The protein below binds the small molecule below.
Small molecule (SMILES): Nc1nc2c(ncn2[C@@H]2O[C@H](CO[P](=O)(O)O[P](=O)(O)NP(=O)(O)O)[C@@H](O)[C@H]2O)c(=O)[nH]1

Sequence of chain 3.A:
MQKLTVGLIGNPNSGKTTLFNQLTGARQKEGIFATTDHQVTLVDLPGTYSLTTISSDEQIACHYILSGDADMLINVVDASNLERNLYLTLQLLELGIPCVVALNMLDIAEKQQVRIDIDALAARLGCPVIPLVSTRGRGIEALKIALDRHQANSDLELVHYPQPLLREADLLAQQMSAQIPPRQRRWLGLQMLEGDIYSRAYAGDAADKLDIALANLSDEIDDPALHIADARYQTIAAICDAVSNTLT

Binding-site contacts:
Ligand atom O2B contacts residue ASN13 of chain 3.A at 3.4 Å (h-bond).
Ligand atom N1 contacts residue THR151 of chain 3.A at 3.6 Å (h-bond).
Ligand atom C6 contacts residue THR151 of chain 3.A at 3.6 Å.
Ligand atom O2B contacts residue SER14 of chain 3.A at 2.7 Å (h-bond).
Ligand atom O6 contacts residue MET121 of chain 3.A at 3.1 Å (h-bond).
Ligand atom N1 contacts residue ASP123 of chain 3.A at 2.8 Å (salt-bridge).
Ligand atom O1A contacts residue THR17 of chain 3.A at 3.5 Å (h-bond).
Ligand atom O1A contacts residue THR18 of chain 3.A at 2.5 Å (h-bond).
Ligand atom O2B contacts residue GLY15 of chain 3.A at 2.9 Å (h-bond).
Ligand atom C2' contacts residue THR18 of chain 3.A at 3.5 Å.
Ligand atom O1A contacts residue GLY15 of chain 3.A at 3.5 Å.
Ligand atom N7 contacts residue ASN120 of chain 3.A at 3.0 Å (h-bond).
Ligand atom O2G contacts residue MG1 of chain 3.C at 2.1 Å.
Ligand atom N3B contacts residue ASN13 of chain 3.A at 3.0 Å (h-bond).
Ligand atom O1G contacts residue ASN13 of chain 3.A at 3.4 Å (h-bond).
Ligand atom O6 contacts residue SER150 of chain 3.A at 3.2 Å (h-bond).
Ligand atom O1G contacts residue PRO12 of chain 3.A at 3.3 Å.
Ligand atom O4' contacts residue MET121 of chain 3.A at 3.6 Å.
Ligand atom C4 contacts residue THR151 of chain 3.A at 3.5 Å.
Ligand atom O1B contacts residue LYS16 of chain 3.A at 3.5 Å (salt-bridge).
Ligand atom O6 contacts residue ASP123 of chain 3.A at 3.6 Å.
Ligand atom O1G contacts residue LYS16 of chain 3.A at 2.9 Å (salt-bridge).
Ligand atom O6 contacts residue VAL149 of chain 3.A at 3.5 Å.
Ligand atom PB contacts residue LYS16 of chain 3.A at 3.5 Å.
Ligand atom PB contacts residue MG1 of chain 3.C at 3.2 Å.
Ligand atom C8 contacts residue MET121 of chain 3.A at 3.6 Å (hydrophobic).
Ligand atom C8 contacts residue THR18 of chain 3.A at 3.5 Å.
Ligand atom O5' contacts residue THR18 of chain 3.A at 3.5 Å (h-bond).
Ligand atom O2B contacts residue LYS16 of chain 3.A at 2.9 Å (salt-bridge).
Ligand atom O3A contacts residue GLY15 of chain 3.A at 3.3 Å (h-bond).
Ligand atom N2 contacts residue ASP123 of chain 3.A at 2.6 Å (salt-bridge).
Ligand atom PG contacts residue MG1 of chain 3.C at 3.4 Å.
Ligand atom O2' contacts residue THR151 of chain 3.A at 3.5 Å.
Ligand atom N2 contacts residue ILE124 of chain 3.A at 3.6 Å.
Ligand atom O1B contacts residue MG1 of chain 3.C at 2.1 Å.
Ligand atom O6 contacts residue ASN120 of chain 3.A at 3.1 Å (h-bond).
Ligand atom PA contacts residue THR18 of chain 3.A at 3.5 Å.
Ligand atom N3B contacts residue MG1 of chain 3.C at 3.6 Å.
Ligand atom O1B contacts residue THR17 of chain 3.A at 2.8 Å (h-bond).
Ligand atom C2 contacts residue ASP123 of chain 3.A at 3.5 Å.